Binding-site contacts:
Ligand atom N19 contacts residue GLU146 of chain 1.B at 2.9 Å (salt-bridge).
Ligand atom O20 contacts residue LEU148 of chain 1.B at 3.1 Å (h-bond).
Ligand atom F26 contacts residue GLY151 of chain 1.B at 3.5 Å.
Ligand atom C25 contacts residue ARG84 of chain 1.B at 3.6 Å.
Ligand atom C4 contacts residue MET145 of chain 1.B at 3.7 Å (hydrophobic).
Ligand atom O20 contacts residue LEU147 of chain 1.B at 3.8 Å.
Ligand atom C7 contacts residue ASP210 of chain 1.B at 3.5 Å.
Ligand atom O6 contacts residue ASP210 of chain 1.B at 3.4 Å.
Ligand atom C13 contacts residue VAL90 of chain 1.B at 3.5 Å (hydrophobic).
Ligand atom F26 contacts residue SER152 of chain 1.B at 3.6 Å.
Ligand atom C14 contacts residue MET145 of chain 1.B at 3.8 Å (hydrophobic).
Ligand atom C17 contacts residue LEU198 of chain 1.B at 3.4 Å (hydrophobic).
Ligand atom C4 contacts residue GLU116 of chain 1.B at 3.7 Å.
Ligand atom C5 contacts residue GLU116 of chain 1.B at 3.6 Å.
Ligand atom C8 contacts residue LYS105 of chain 1.B at 3.3 Å.
Ligand atom C14 contacts residue CYS209 of chain 1.B at 3.8 Å (hydrophobic).
Ligand atom O6 contacts residue GLU116 of chain 1.B at 2.8 Å (salt-bridge).
Ligand atom C11 contacts residue VAL90 of chain 1.B at 3.7 Å (hydrophobic).
Ligand atom O29 contacts residue ASP210 of chain 1.B at 2.7 Å (salt-bridge).
Ligand atom O29 contacts residue CYS209 of chain 1.B at 3.3 Å.
Ligand atom O29 contacts residue PHE211 of chain 1.B at 3.4 Å.
Ligand atom O6 contacts residue PHE211 of chain 1.B at 2.9 Å (h-bond).
Ligand atom C21 contacts residue LEU198 of chain 1.B at 3.6 Å (hydrophobic).
Ligand atom C18 contacts residue LEU198 of chain 1.B at 3.7 Å (hydrophobic).
Ligand atom C14 contacts residue VAL90 of chain 1.B at 3.8 Å (hydrophobic).
Ligand atom N16 contacts residue VAL90 of chain 1.B at 3.7 Å.
Ligand atom C4 contacts residue ILE143 of chain 1.B at 3.5 Å (hydrophobic).
Ligand atom C7 contacts residue LYS105 of chain 1.B at 3.4 Å.
Ligand atom N19 contacts residue MET145 of chain 1.B at 3.6 Å.
Ligand atom N12 contacts residue VAL90 of chain 1.B at 3.5 Å.
Ligand atom C24 contacts residue ARG84 of chain 1.B at 3.8 Å.
Ligand atom C27 contacts residue ARG84 of chain 1.B at 3.4 Å.
Ligand atom N16 contacts residue LEU198 of chain 1.B at 3.5 Å.
Ligand atom C10 contacts residue ASP210 of chain 1.B at 3.5 Å.
Ligand atom C3 contacts residue ILE143 of chain 1.B at 3.5 Å (hydrophobic).
Ligand atom N19 contacts residue ALA103 of chain 1.B at 3.3 Å.
Ligand atom C8 contacts residue ASP210 of chain 1.B at 3.6 Å.
Ligand atom C1 contacts residue VAL129 of chain 1.B at 3.4 Å (hydrophobic).
Ligand atom C28 contacts residue ASP210 of chain 1.B at 3.6 Å.
Ligand atom F26 contacts residue GLN155 of chain 1.B at 3.3 Å.

The protein below binds the small molecule below.
Small molecule (SMILES): CN1C=C[C@@](O)(C#Cc2ccnc(-n3nc(C(N)=O)c4cc(F)ccc43)c2)C1=O

Sequence of chain 1.B:
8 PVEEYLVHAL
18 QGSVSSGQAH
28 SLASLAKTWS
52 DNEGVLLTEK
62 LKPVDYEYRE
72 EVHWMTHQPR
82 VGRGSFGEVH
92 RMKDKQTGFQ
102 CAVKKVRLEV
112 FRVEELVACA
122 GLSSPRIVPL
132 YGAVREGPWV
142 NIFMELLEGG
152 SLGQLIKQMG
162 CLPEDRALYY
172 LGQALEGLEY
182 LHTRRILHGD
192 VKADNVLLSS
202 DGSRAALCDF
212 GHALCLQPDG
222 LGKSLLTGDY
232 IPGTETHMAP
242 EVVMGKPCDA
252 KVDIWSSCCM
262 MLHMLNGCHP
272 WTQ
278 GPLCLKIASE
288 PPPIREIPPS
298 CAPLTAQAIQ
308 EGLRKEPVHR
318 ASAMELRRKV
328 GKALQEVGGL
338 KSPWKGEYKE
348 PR